Sequence of chain 1.C:
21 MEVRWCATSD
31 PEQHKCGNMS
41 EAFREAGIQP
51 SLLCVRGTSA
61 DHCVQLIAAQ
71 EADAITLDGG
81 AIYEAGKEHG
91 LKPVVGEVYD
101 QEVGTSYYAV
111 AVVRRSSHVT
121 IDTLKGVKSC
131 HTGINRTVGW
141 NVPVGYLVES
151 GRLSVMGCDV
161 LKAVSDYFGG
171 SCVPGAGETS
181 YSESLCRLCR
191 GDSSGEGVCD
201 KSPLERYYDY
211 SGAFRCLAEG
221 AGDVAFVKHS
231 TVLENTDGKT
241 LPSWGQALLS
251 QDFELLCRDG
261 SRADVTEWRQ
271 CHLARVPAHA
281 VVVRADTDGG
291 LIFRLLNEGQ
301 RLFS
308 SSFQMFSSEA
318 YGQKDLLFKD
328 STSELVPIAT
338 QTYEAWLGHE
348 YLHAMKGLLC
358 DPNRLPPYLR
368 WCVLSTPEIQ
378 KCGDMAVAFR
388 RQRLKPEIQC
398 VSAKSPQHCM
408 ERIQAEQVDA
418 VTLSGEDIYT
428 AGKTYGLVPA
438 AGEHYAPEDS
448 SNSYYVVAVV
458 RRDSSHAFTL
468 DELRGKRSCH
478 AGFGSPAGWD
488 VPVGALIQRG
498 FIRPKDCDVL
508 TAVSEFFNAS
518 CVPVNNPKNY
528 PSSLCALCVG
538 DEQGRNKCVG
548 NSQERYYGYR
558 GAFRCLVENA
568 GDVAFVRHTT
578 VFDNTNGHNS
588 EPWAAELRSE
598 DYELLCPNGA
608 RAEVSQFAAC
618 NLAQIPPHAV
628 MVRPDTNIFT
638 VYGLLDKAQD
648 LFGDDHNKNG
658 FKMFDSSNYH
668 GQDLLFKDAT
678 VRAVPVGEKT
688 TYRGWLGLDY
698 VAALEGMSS

This protein binds this small molecule.
Small molecule (SMILES): CC(=O)N[C@H]1[C@H](O[C@H]2[C@H](O)[C@@H](NC(C)=O)CO[C@@H]2CO)O[C@H](CO)[C@@H](O)[C@@H]1O

Binding-site contacts:
Ligand atom N2 contacts residue GLY37 of chain 1.C at 4.3 Å.
Ligand atom C8 contacts residue ASN38 of chain 1.C at 3.9 Å.
Ligand atom C5 contacts residue HIS34 of chain 1.C at 3.7 Å.
Ligand atom N2 contacts residue HIS34 of chain 1.C at 4.2 Å.
Ligand atom C1 contacts residue TYR318 of chain 1.C at 4.4 Å (hydrophobic).
Ligand atom O6 contacts residue TYR318 of chain 1.C at 4.4 Å.
Ligand atom C6 contacts residue TYR318 of chain 1.C at 4.4 Å (hydrophobic).
Ligand atom O5 contacts residue ASN38 of chain 1.C at 2.3 Å (h-bond).
Ligand atom C7 contacts residue HIS34 of chain 1.C at 4.3 Å.
Ligand atom O5 contacts residue TYR318 of chain 1.C at 3.7 Å.
Ligand atom C2 contacts residue HIS34 of chain 1.C at 3.7 Å.
Ligand atom O5 contacts residue HIS34 of chain 1.C at 3.7 Å.
Ligand atom C2 contacts residue ASN38 of chain 1.C at 2.4 Å.
Ligand atom O7 contacts residue HIS34 of chain 1.C at 4.0 Å.
Ligand atom C8 contacts residue GLY37 of chain 1.C at 3.2 Å.
Ligand atom C7 contacts residue GLY37 of chain 1.C at 3.5 Å.
Ligand atom C4 contacts residue ASN38 of chain 1.C at 4.2 Å.
Ligand atom C8 contacts residue GLU41 of chain 1.C at 4.2 Å.
Ligand atom C1 contacts residue HIS34 of chain 1.C at 3.6 Å.
Ligand atom C5 contacts residue ASN38 of chain 1.C at 3.6 Å.
Ligand atom O6 contacts residue HIS34 of chain 1.C at 3.2 Å (h-bond).
Ligand atom C4 contacts residue HIS34 of chain 1.C at 4.0 Å.
Ligand atom N2 contacts residue ASN38 of chain 1.C at 2.8 Å (h-bond).
Ligand atom C1 contacts residue ASN38 of chain 1.C at 1.4 Å.
Ligand atom O7 contacts residue GLY37 of chain 1.C at 3.4 Å.
Ligand atom C3 contacts residue ASN38 of chain 1.C at 3.8 Å.
Ligand atom O3 contacts residue HIS34 of chain 1.C at 4.2 Å.
Ligand atom C6 contacts residue HIS34 of chain 1.C at 4.2 Å.
Ligand atom O7 contacts residue ASN38 of chain 1.C at 3.8 Å.
Ligand atom C7 contacts residue ASN38 of chain 1.C at 3.6 Å.